Sequence of chain 9.A:
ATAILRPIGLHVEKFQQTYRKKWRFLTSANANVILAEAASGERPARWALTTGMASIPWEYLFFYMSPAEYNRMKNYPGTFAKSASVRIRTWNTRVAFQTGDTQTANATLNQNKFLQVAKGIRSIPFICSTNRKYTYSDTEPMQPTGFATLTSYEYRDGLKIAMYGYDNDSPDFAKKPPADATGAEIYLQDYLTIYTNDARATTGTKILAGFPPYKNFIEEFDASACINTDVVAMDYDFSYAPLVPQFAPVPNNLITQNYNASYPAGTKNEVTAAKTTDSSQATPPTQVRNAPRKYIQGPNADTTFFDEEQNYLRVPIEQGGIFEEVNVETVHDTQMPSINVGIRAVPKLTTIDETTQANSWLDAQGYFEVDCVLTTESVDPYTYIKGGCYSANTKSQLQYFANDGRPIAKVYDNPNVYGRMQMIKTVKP

Binding-site contacts:
Ligand atom C4 contacts residue ILE172 of chain 8.A at 3.5 Å (hydrophobic).
Ligand atom C4' contacts residue ARG184 of chain 32.A at 3.4 Å.
Ligand atom N4 contacts residue ASN380 of chain 9.A at 3.1 Å (h-bond).
Ligand atom N4 contacts residue LEU169 of chain 8.A at 3.9 Å.
Ligand atom N7 contacts residue ARG170 of chain 8.A at 3.8 Å.
Ligand atom C4 contacts residue LYS379 of chain 9.A at 3.9 Å.
Ligand atom C5 contacts residue LYS186 of chain 32.A at 3.6 Å.
Ligand atom O3' contacts residue ARG184 of chain 32.A at 3.1 Å (salt-bridge).
Ligand atom O2 contacts residue LYS185 of chain 32.A at 3.7 Å.
Ligand atom C2 contacts residue ARG170 of chain 8.A at 3.9 Å.
Ligand atom N4 contacts residue ILE172 of chain 8.A at 3.7 Å.
Ligand atom C5 contacts residue ARG170 of chain 8.A at 3.1 Å.
Ligand atom N4 contacts residue LYS379 of chain 9.A at 3.0 Å (salt-bridge).
Ligand atom O5' contacts residue ARG184 of chain 32.A at 2.3 Å (salt-bridge).
Ligand atom P contacts residue ARG184 of chain 32.A at 2.8 Å.
Ligand atom C5' contacts residue ARG184 of chain 32.A at 3.4 Å.
Ligand atom O6 contacts residue DC1 of chain 9.C at 2.9 Å (h-bond).
Ligand atom N1 contacts residue ARG170 of chain 8.A at 2.5 Å (salt-bridge).
Ligand atom N2 contacts residue DC1 of chain 9.C at 2.8 Å (h-bond).
Ligand atom C6 contacts residue LYS186 of chain 32.A at 3.7 Å.
Ligand atom N3 contacts residue LYS186 of chain 32.A at 3.5 Å.
Ligand atom O4' contacts residue ASP535 of chain 32.A at 3.7 Å.
Ligand atom N1 contacts residue PRO171 of chain 8.A at 3.8 Å.
Ligand atom C5' contacts residue ARG251 of chain 32.A at 3.8 Å.
Ligand atom C4 contacts residue LYS186 of chain 32.A at 3.6 Å.
Ligand atom C4' contacts residue ARG251 of chain 32.A at 3.8 Å.
Ligand atom O6 contacts residue ARG170 of chain 8.A at 0.9 Å (salt-bridge).
Ligand atom N3 contacts residue ILE172 of chain 8.A at 3.5 Å.
Ligand atom OP1 contacts residue ARG251 of chain 32.A at 3.4 Å (salt-bridge).
Ligand atom OP1 contacts residue ARG184 of chain 32.A at 2.5 Å (salt-bridge).
Ligand atom C2 contacts residue ILE172 of chain 8.A at 3.8 Å (hydrophobic).
Ligand atom C6 contacts residue DC1 of chain 9.C at 3.5 Å.
Ligand atom N1 contacts residue DC1 of chain 9.C at 2.9 Å (h-bond).
Ligand atom N2 contacts residue PRO171 of chain 8.A at 2.9 Å (h-bond).
Ligand atom C2 contacts residue PRO171 of chain 8.A at 3.6 Å (hydrophobic).
Ligand atom C2 contacts residue DC1 of chain 9.C at 3.5 Å.
Ligand atom C6 contacts residue ARG170 of chain 8.A at 1.9 Å.
Ligand atom N2 contacts residue ILE172 of chain 8.A at 3.6 Å.
Ligand atom N4 contacts residue LYS186 of chain 32.A at 3.9 Å.
Ligand atom O2 contacts residue ARG184 of chain 32.A at 3.7 Å.

A protein and the small-molecule ligand that binds it are described below.
Small molecule (SMILES): Nc1ccn([C@H]2C[C@H](O[P](=O)(O)OC[C@H]3O[C@@H](n4cnc5c(=O)nc(N)[nH]c54)C[C@@H]3O)[C@@H](COP(=O)=O)O2)c(=O)n1

Sequence of chain 32.A:
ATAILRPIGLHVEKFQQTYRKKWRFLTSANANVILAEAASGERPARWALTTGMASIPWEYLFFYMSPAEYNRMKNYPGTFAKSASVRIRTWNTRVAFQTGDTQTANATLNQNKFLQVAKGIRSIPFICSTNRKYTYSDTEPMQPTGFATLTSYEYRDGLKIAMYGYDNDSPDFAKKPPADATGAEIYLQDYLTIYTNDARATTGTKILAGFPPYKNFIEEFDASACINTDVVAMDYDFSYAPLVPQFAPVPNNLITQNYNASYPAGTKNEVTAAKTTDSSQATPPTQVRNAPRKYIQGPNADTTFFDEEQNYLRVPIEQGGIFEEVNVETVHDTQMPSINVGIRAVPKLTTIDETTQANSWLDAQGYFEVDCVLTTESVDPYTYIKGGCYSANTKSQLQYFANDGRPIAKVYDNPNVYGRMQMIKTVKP

Sequence of chain 8.A:
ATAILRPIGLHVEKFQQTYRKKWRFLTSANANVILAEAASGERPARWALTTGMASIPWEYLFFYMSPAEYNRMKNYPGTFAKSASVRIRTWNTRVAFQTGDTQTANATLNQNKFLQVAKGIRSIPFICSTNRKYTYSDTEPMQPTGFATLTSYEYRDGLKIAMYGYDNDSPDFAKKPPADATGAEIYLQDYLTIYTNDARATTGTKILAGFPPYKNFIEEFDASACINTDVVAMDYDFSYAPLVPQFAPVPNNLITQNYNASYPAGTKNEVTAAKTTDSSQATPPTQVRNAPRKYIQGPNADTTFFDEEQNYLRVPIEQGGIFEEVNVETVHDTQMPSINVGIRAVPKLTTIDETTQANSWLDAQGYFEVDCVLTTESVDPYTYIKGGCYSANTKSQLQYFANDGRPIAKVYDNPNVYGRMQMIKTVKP